A small-molecule ligand and the protein it binds are described below.
Small molecule (SMILES): Nc1ncnc2c1ncn2[C@H]1C[C@H](O)[C@@H](CO[P](=O)(O)C[P](=O)(O)OP(=O)(O)O)O1

Sequence of chain 1.A:
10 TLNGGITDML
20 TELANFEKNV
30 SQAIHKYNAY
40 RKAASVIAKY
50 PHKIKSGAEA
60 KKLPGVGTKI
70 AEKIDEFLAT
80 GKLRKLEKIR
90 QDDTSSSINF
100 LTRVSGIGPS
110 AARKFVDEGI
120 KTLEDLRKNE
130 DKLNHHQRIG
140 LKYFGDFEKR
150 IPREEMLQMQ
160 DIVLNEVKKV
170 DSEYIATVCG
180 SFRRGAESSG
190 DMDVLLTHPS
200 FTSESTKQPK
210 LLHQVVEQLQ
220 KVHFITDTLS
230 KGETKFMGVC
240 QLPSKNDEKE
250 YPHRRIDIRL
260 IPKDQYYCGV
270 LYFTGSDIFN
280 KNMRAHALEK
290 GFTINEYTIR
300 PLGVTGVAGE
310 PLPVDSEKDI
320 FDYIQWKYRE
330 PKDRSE

Binding-site contacts:
Ligand atom O3' contacts residue ARG183 of chain 1.A at 3.2 Å (salt-bridge).
Ligand atom O2G contacts residue GLY189 of chain 1.A at 2.6 Å (h-bond).
Ligand atom N3 contacts residue TYR271 of chain 1.A at 3.3 Å (h-bond).
Ligand atom O3' contacts residue THR273 of chain 1.A at 3.2 Å (h-bond).
Ligand atom O2B contacts residue MN1 of chain 1.G at 2.1 Å.
Ligand atom O2B contacts residue ASP192 of chain 1.A at 3.2 Å (salt-bridge).
Ligand atom PG contacts residue MN1 of chain 1.G at 3.5 Å.
Ligand atom PA contacts residue MN1 of chain 1.G at 3.4 Å.
Ligand atom C4 contacts residue TYR271 of chain 1.A at 3.4 Å (hydrophobic).
Ligand atom O3B contacts residue SER180 of chain 1.A at 3.5 Å.
Ligand atom N6 contacts residue LYS280 of chain 1.A at 3.5 Å (salt-bridge).
Ligand atom N1 contacts residue LYS280 of chain 1.A at 3.1 Å (salt-bridge).
Ligand atom O2G contacts residue SER188 of chain 1.A at 3.6 Å.
Ligand atom O1A contacts residue ASP190 of chain 1.A at 3.0 Å (salt-bridge).
Ligand atom C3A contacts residue MN1 of chain 1.G at 3.4 Å.
Ligand atom O3' contacts residue GLY274 of chain 1.A at 3.1 Å.
Ligand atom PB contacts residue MN1 of chain 1.G at 3.2 Å.
Ligand atom C2' contacts residue ASN279 of chain 1.A at 3.2 Å.
Ligand atom O1A contacts residue ASP192 of chain 1.A at 3.0 Å (salt-bridge).
Ligand atom O1B contacts residue ARG183 of chain 1.A at 2.9 Å (salt-bridge).
Ligand atom C4' contacts residue PHE272 of chain 1.A at 3.5 Å (hydrophobic).
Ligand atom O3G contacts residue ASP190 of chain 1.A at 3.3 Å (salt-bridge).
Ligand atom O1A contacts residue MN1 of chain 1.H at 2.4 Å.
Ligand atom C6 contacts residue ASP276 of chain 1.A at 2.9 Å.
Ligand atom N6 contacts residue ASP276 of chain 1.A at 3.5 Å (salt-bridge).
Ligand atom O1A contacts residue MN1 of chain 1.G at 2.2 Å.
Ligand atom C4 contacts residue ASP276 of chain 1.A at 3.5 Å.
Ligand atom PA contacts residue MN1 of chain 1.H at 3.5 Å.
Ligand atom C5 contacts residue ASP276 of chain 1.A at 3.2 Å.
Ligand atom C2' contacts residue TYR271 of chain 1.A at 3.1 Å (hydrophobic).
Ligand atom O3G contacts residue MN1 of chain 1.G at 2.4 Å.
Ligand atom O2B contacts residue GLY179 of chain 1.A at 3.4 Å.
Ligand atom C2 contacts residue TYR271 of chain 1.A at 3.4 Å (hydrophobic).
Ligand atom C1' contacts residue TYR271 of chain 1.A at 3.3 Å (hydrophobic).
Ligand atom C2 contacts residue ASP276 of chain 1.A at 3.1 Å.
Ligand atom O2B contacts residue SER180 of chain 1.A at 3.0 Å (h-bond).
Ligand atom N3 contacts residue ASN279 of chain 1.A at 3.0 Å (h-bond).
Ligand atom O2G contacts residue SER180 of chain 1.A at 2.6 Å (h-bond).
Ligand atom N3 contacts residue ASP276 of chain 1.A at 3.5 Å (salt-bridge).
Ligand atom N1 contacts residue ASP276 of chain 1.A at 2.8 Å (salt-bridge).